Binding-site contacts:
Ligand atom N4 contacts residue TRP201 of chain 41.A at 3.8 Å.
Ligand atom O2 contacts residue LEU197 of chain 41.A at 4.0 Å.
Ligand atom C5 contacts residue TRP201 of chain 41.A at 3.4 Å (hydrophobic).
Ligand atom O3' contacts residue LYS682 of chain 41.A at 3.1 Å (salt-bridge).
Ligand atom C2' contacts residue LYS682 of chain 41.A at 3.6 Å.
Ligand atom C4' contacts residue TRP201 of chain 41.A at 4.3 Å (hydrophobic).
Ligand atom O2 contacts residue TRP201 of chain 41.A at 4.3 Å.
Ligand atom C2' contacts residue TRP201 of chain 41.A at 3.6 Å (hydrophobic).
Ligand atom C3' contacts residue TRP201 of chain 41.A at 4.1 Å (hydrophobic).
Ligand atom N4 contacts residue GLY198 of chain 41.A at 3.8 Å.
Ligand atom C3' contacts residue LYS682 of chain 41.A at 3.8 Å.
Ligand atom N1 contacts residue TRP201 of chain 41.A at 4.0 Å.
Ligand atom O4' contacts residue TRP201 of chain 41.A at 4.5 Å.
Ligand atom C1' contacts residue LYS682 of chain 41.A at 4.5 Å.
Ligand atom N3 contacts residue TRP201 of chain 41.A at 3.6 Å.
Ligand atom C2 contacts residue TRP201 of chain 41.A at 3.9 Å (hydrophobic).
Ligand atom C4 contacts residue TRP201 of chain 41.A at 3.3 Å (hydrophobic).
Ligand atom O2 contacts residue LYS682 of chain 41.A at 4.2 Å.
Ligand atom O5' contacts residue TRP201 of chain 41.A at 3.6 Å.
Ligand atom OP1 contacts residue PRO423 of chain 41.A at 3.6 Å.
Ligand atom C5' contacts residue TRP201 of chain 41.A at 3.5 Å (hydrophobic).
Ligand atom C6 contacts residue TRP201 of chain 41.A at 3.5 Å (hydrophobic).
Ligand atom N4 contacts residue ASP199 of chain 41.A at 4.0 Å.
Ligand atom C1' contacts residue TRP201 of chain 41.A at 4.5 Å (hydrophobic).

Sequence of chain 41.A:
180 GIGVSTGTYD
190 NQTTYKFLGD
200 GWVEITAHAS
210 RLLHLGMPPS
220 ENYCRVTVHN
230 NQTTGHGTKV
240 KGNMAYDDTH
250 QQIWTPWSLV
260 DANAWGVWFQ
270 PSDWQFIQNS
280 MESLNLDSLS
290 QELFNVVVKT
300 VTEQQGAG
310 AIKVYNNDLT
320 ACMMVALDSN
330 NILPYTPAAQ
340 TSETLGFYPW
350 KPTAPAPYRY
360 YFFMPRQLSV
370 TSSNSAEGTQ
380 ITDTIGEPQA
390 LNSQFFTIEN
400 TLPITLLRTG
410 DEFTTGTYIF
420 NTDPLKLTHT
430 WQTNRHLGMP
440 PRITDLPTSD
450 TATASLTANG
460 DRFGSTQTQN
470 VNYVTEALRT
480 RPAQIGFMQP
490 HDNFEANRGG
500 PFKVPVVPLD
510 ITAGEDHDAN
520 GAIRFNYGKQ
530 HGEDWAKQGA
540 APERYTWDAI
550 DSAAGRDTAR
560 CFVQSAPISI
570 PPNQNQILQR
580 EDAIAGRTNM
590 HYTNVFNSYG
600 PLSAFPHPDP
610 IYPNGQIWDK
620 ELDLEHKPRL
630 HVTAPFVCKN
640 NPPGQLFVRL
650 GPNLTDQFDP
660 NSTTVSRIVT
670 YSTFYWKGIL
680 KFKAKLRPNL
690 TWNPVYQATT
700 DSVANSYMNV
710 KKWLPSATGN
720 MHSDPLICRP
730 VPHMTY

The small molecule below binds the protein below.
Small molecule (SMILES): Nc1ccn([C@H]2C[C@H](O)[C@@H](COP(=O)(O)O)O2)c(=O)n1